Sequence of chain 1.C:
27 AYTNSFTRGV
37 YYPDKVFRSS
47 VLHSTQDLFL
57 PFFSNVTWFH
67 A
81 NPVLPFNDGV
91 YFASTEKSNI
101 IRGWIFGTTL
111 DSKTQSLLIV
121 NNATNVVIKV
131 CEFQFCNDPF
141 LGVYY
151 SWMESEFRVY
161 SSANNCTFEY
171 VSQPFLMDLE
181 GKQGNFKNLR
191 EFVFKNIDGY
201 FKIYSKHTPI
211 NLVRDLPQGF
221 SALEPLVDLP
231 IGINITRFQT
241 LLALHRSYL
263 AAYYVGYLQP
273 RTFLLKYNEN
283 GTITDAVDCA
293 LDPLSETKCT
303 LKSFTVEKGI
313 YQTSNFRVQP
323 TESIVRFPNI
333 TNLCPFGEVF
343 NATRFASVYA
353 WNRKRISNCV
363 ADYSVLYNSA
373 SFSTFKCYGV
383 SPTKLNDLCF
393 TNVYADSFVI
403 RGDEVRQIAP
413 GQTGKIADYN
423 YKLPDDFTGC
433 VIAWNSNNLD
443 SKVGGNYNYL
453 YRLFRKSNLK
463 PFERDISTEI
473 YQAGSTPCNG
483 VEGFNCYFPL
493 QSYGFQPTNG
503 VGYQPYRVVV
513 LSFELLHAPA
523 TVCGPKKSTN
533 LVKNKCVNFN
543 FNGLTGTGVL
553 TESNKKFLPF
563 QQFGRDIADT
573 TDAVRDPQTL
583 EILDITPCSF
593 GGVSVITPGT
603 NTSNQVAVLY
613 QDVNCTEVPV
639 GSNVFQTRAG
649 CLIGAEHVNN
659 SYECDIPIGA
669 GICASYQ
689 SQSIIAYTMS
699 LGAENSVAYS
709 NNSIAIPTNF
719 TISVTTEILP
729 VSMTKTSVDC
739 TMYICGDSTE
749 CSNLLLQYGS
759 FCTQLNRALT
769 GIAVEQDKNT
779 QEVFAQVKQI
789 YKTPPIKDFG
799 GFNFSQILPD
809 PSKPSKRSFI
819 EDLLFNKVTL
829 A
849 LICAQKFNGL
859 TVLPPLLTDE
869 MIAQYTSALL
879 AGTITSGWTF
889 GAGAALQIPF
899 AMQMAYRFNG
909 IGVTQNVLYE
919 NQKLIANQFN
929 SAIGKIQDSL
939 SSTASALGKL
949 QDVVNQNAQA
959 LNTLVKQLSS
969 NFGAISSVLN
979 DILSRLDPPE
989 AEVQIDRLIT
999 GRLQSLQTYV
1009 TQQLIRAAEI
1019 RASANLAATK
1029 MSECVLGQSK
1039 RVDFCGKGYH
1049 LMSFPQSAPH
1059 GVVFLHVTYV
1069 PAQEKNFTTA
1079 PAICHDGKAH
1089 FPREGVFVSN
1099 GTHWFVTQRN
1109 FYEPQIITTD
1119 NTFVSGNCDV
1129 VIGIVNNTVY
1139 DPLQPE

Binding-site contacts:
Ligand atom C8 contacts residue ASN61 of chain 1.C at 4.2 Å.
Ligand atom C8 contacts residue TYR28 of chain 1.C at 3.3 Å (hydrophobic).
Ligand atom N2 contacts residue TYR28 of chain 1.C at 4.4 Å.
Ligand atom C7 contacts residue TYR28 of chain 1.C at 4.4 Å (hydrophobic).
Ligand atom O5 contacts residue ASN61 of chain 1.C at 2.4 Å (h-bond).
Ligand atom C1 contacts residue ASN61 of chain 1.C at 1.4 Å.
Ligand atom O5 contacts residue TYR28 of chain 1.C at 3.2 Å.
Ligand atom C6 contacts residue ASN61 of chain 1.C at 4.4 Å.
Ligand atom C4 contacts residue TYR28 of chain 1.C at 4.2 Å (hydrophobic).
Ligand atom C4 contacts residue ASN61 of chain 1.C at 4.2 Å.
Ligand atom C2 contacts residue ASN61 of chain 1.C at 2.5 Å.
Ligand atom C7 contacts residue ASN61 of chain 1.C at 3.8 Å.
Ligand atom N2 contacts residue ASN61 of chain 1.C at 2.9 Å (h-bond).
Ligand atom C5 contacts residue ASN61 of chain 1.C at 3.7 Å.
Ligand atom C6 contacts residue TYR28 of chain 1.C at 3.6 Å (hydrophobic).
Ligand atom C2 contacts residue TYR28 of chain 1.C at 3.6 Å (hydrophobic).
Ligand atom C1 contacts residue TYR28 of chain 1.C at 3.6 Å (hydrophobic).
Ligand atom C3 contacts residue ASN61 of chain 1.C at 3.8 Å.
Ligand atom C5 contacts residue TYR28 of chain 1.C at 4.1 Å (hydrophobic).

The protein below binds the small molecule below.
Small molecule (SMILES): CC(=O)N[C@@H]1[C@@H](O)[C@H](O)[C@@H](CO)O[C@H]1O